This protein binds this small molecule.
Small molecule (SMILES): CC(=O)N[C@@H]1[C@@H](O)[C@H](O)[C@@H](CO)O[C@H]1O

Sequence of chain 1.E:
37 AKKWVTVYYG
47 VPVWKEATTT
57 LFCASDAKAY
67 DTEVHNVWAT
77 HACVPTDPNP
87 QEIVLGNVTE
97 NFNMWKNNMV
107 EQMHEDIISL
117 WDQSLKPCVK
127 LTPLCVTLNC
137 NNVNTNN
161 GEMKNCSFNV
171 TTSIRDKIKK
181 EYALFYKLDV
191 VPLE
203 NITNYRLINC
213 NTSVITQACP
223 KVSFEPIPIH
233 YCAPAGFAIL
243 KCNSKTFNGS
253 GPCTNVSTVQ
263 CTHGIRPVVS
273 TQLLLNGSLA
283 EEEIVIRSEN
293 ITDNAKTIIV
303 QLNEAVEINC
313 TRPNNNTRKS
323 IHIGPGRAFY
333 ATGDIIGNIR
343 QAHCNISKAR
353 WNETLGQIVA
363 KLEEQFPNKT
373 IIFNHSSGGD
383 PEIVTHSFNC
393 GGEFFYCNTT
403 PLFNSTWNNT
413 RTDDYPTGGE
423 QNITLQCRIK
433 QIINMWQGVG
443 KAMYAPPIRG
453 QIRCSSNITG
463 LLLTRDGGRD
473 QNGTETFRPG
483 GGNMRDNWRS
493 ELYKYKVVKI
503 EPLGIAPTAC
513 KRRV

Binding-site contacts:
Ligand atom O5 contacts residue ASN370 of chain 1.E at 2.2 Å (h-bond).
Ligand atom C2 contacts residue ASN370 of chain 1.E at 2.5 Å.
Ligand atom C7 contacts residue ASN370 of chain 1.E at 4.2 Å.
Ligand atom C8 contacts residue PRO369 of chain 1.E at 3.2 Å (hydrophobic).
Ligand atom C4 contacts residue ASN370 of chain 1.E at 4.1 Å.
Ligand atom C2 contacts residue PRO369 of chain 1.E at 3.8 Å (hydrophobic).
Ligand atom N2 contacts residue PRO369 of chain 1.E at 3.0 Å (h-bond).
Ligand atom O7 contacts residue PRO369 of chain 1.E at 3.9 Å.
Ligand atom C1 contacts residue PRO369 of chain 1.E at 3.9 Å (hydrophobic).
Ligand atom C7 contacts residue PRO369 of chain 1.E at 3.1 Å (hydrophobic).
Ligand atom C5 contacts residue ASN370 of chain 1.E at 3.6 Å.
Ligand atom N2 contacts residue ASN370 of chain 1.E at 3.1 Å (h-bond).
Ligand atom C1 contacts residue ASN370 of chain 1.E at 1.4 Å.
Ligand atom C3 contacts residue ASN370 of chain 1.E at 3.8 Å.